Sequence of chain 1.W:
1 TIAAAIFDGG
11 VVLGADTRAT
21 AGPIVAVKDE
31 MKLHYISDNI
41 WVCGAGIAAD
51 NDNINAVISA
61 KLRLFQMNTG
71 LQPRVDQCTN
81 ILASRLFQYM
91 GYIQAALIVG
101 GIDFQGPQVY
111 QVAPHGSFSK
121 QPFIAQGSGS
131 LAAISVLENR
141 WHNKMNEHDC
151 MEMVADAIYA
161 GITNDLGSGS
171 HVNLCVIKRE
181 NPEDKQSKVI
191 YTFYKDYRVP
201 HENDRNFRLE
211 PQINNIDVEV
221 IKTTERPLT

Binding-site contacts:
Ligand atom CE3 contacts residue ALA130 of chain 1.X at 2.9 Å (hydrophobic).
Ligand atom C51 contacts residue SER168 of chain 1.W at 3.1 Å.
Ligand atom CZ3 contacts residue ALA130 of chain 1.X at 2.9 Å (hydrophobic).
Ligand atom O52 contacts residue THR1 of chain 1.W at 2.4 Å (h-bond).
Ligand atom C1 contacts residue GLY46 of chain 1.W at 3.1 Å.
Ligand atom N53 contacts residue SER128 of chain 1.W at 3.2 Å (h-bond).
Ligand atom C49 contacts residue THR1 of chain 1.W at 2.9 Å.
Ligand atom C37 contacts residue GLY46 of chain 1.W at 3.2 Å.
Ligand atom CH2 contacts residue ALA124 of chain 1.X at 3.0 Å (hydrophobic).
Ligand atom C51 contacts residue THR1 of chain 1.W at 1.4 Å.
Ligand atom CZ3 contacts residue ALA132 of chain 1.X at 3.2 Å (hydrophobic).
Ligand atom C41 contacts residue ALA48 of chain 1.W at 3.2 Å (hydrophobic).
Ligand atom N36 contacts residue GLY46 of chain 1.W at 2.5 Å (h-bond).
Ligand atom C41 contacts residue GLU30 of chain 1.W at 3.3 Å.
Ligand atom C8 contacts residue GLN94 of chain 1.W at 2.9 Å.
Ligand atom C49 contacts residue ILE2 of chain 1.W at 3.2 Å (hydrophobic).
Ligand atom O52 contacts residue GLY127 of chain 1.W at 2.9 Å.
Ligand atom N contacts residue ASP126 of chain 1.X at 2.7 Å (salt-bridge).
Ligand atom CA2 contacts residue ASP126 of chain 1.X at 3.1 Å.
Ligand atom C56 contacts residue ARG18 of chain 1.W at 2.9 Å.
Ligand atom N1 contacts residue THR20 of chain 1.W at 2.9 Å (h-bond).
Ligand atom O57 contacts residue ARG18 of chain 1.W at 1.8 Å (salt-bridge).
Ligand atom O57 contacts residue ALA19 of chain 1.W at 3.2 Å.
Ligand atom CA1 contacts residue GLY46 of chain 1.W at 3.2 Å.
Ligand atom C54 contacts residue GLY167 of chain 1.W at 3.3 Å.
Ligand atom C46 contacts residue GLY46 of chain 1.W at 3.1 Å.
Ligand atom O57 contacts residue LYS32 of chain 1.W at 2.9 Å (salt-bridge).
Ligand atom C50 contacts residue THR1 of chain 1.W at 2.2 Å.
Ligand atom CZ3 contacts residue ALA124 of chain 1.X at 3.3 Å (hydrophobic).
Ligand atom C61 contacts residue ARG100 of chain 1.X at 3.1 Å.
Ligand atom O52 contacts residue SER128 of chain 1.W at 2.4 Å (h-bond).
Ligand atom C56 contacts residue LYS32 of chain 1.W at 2.9 Å.
Ligand atom O contacts residue ALA48 of chain 1.W at 2.6 Å (h-bond).
Ligand atom O1 contacts residue ALA19 of chain 1.W at 3.3 Å.
Ligand atom C48 contacts residue THR1 of chain 1.W at 2.9 Å.
Ligand atom N53 contacts residue GLY167 of chain 1.W at 3.3 Å (h-bond).
Ligand atom C38 contacts residue GLY46 of chain 1.W at 3.0 Å.
Ligand atom O52 contacts residue GLY129 of chain 1.W at 2.7 Å (h-bond).
Ligand atom C44 contacts residue GLY44 of chain 1.W at 3.0 Å.
Ligand atom C49 contacts residue ASP16 of chain 1.W at 3.0 Å.

The protein below binds the small molecule below.
Small molecule (SMILES): CCCCCC(=O)N[C@@H](Cc1c[nH]c2ccccc12)C(=O)N[C@@H](Cc1c[nH]c2ccccc12)C(=O)N[C@@H](Cc1ccccc1)[C@]1(C)O[C@H](C)[C@@H](C=O)N[C@]1(C)CO

Sequence of chain 1.X:
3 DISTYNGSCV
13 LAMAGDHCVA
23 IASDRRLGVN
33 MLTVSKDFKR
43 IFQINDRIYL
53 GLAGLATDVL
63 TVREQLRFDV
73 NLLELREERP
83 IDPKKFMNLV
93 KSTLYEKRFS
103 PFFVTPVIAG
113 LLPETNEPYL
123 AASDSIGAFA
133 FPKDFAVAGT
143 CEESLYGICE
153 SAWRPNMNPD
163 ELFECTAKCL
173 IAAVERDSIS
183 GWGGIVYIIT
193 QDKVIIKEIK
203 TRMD